The protein below binds the small molecule below.
Small molecule (SMILES): O=c1cc(-c2ccc(O)c(O)c2)oc2cc(Cl)cc(O)c12

Sequence of chain 1.A:
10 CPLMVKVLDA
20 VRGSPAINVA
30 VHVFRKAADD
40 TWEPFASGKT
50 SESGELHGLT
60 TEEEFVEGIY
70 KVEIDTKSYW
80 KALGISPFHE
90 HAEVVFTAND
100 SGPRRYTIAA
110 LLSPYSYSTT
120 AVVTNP

Binding-site contacts:
Ligand atom O01 contacts residue ALA108 of chain 2.B at 3.0 Å.
Ligand atom C16 contacts residue 7LU1 of chain 2.E at 0.9 Å.
Ligand atom C02 contacts residue ALA108 of chain 2.B at 3.4 Å (hydrophobic).
Ligand atom C03 contacts residue ALA108 of chain 2.B at 2.9 Å (hydrophobic).
Ligand atom C15 contacts residue 7LU1 of chain 2.E at 0.8 Å.
Ligand atom O01 contacts residue THR119 of chain 2.B at 3.6 Å.
Ligand atom O20 contacts residue 7LU1 of chain 2.E at 0.9 Å.
Ligand atom C14 contacts residue 7LU1 of chain 2.E at 0.8 Å.
Ligand atom C16 contacts residue SER117 of chain 1.B at 3.3 Å.
Ligand atom C04 contacts residue 7LU1 of chain 2.E at 0.7 Å.
Ligand atom C08 contacts residue LYS15 of chain 1.B at 3.5 Å.
Ligand atom C21 contacts residue 7LU1 of chain 2.E at 0.8 Å.
Ligand atom C19 contacts residue SER117 of chain 2.B at 3.5 Å.
Ligand atom C03 contacts residue 7LU1 of chain 2.E at 1.3 Å.
Ligand atom O13 contacts residue 7LU1 of chain 2.E at 0.7 Å.
Ligand atom C19 contacts residue 7LU1 of chain 2.E at 0.8 Å.
Ligand atom C19 contacts residue LEU110 of chain 2.B at 3.7 Å (hydrophobic).
Ligand atom C02 contacts residue 7LU1 of chain 2.E at 0.8 Å.
Ligand atom O01 contacts residue 7LU1 of chain 2.E at 1.5 Å.
Ligand atom CL1 contacts residue THR119 of chain 1.B at 3.3 Å.
Ligand atom O11 contacts residue 7LU1 of chain 2.E at 1.9 Å.
Ligand atom C08 contacts residue 7LU1 of chain 2.E at 0.8 Å.
Ligand atom C18 contacts residue 7LU1 of chain 2.E at 0.8 Å.
Ligand atom C18 contacts residue LEU110 of chain 2.B at 3.4 Å (hydrophobic).
Ligand atom CL1 contacts residue 7LU1 of chain 2.E at 1.4 Å.
Ligand atom C07 contacts residue LYS15 of chain 1.B at 3.7 Å.
Ligand atom C10 contacts residue 7LU1 of chain 2.E at 0.7 Å.
Ligand atom C12 contacts residue 7LU1 of chain 2.E at 0.8 Å.
Ligand atom C16 contacts residue LEU110 of chain 2.B at 3.7 Å (hydrophobic).
Ligand atom O20 contacts residue SER117 of chain 2.B at 2.4 Å (h-bond).
Ligand atom C18 contacts residue SER117 of chain 1.B at 3.2 Å.
Ligand atom O01 contacts residue ALA109 of chain 2.B at 3.5 Å (h-bond).
Ligand atom C07 contacts residue 7LU1 of chain 2.E at 0.7 Å.
Ligand atom O09 contacts residue 7LU1 of chain 2.E at 1.1 Å (h-bond).
Ligand atom C05 contacts residue 7LU1 of chain 2.E at 0.7 Å.
Ligand atom CL1 contacts residue THR118 of chain 1.B at 3.2 Å.
Ligand atom C06 contacts residue 7LU1 of chain 2.E at 0.7 Å.
Ligand atom CL1 contacts residue SER117 of chain 1.B at 2.7 Å.
Ligand atom O20 contacts residue LEU110 of chain 2.B at 3.6 Å.
Ligand atom O09 contacts residue LYS15 of chain 1.B at 3.3 Å.

Sequence of chain 2.B:
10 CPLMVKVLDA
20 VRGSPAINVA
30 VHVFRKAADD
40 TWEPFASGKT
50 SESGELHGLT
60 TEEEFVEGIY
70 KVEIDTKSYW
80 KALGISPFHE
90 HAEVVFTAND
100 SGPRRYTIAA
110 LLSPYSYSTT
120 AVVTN

Sequence of chain 1.B:
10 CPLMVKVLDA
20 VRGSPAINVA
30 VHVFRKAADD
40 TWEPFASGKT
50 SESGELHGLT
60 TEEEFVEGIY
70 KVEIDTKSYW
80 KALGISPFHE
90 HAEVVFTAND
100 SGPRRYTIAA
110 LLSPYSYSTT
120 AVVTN